Sequence of chain 2.A:
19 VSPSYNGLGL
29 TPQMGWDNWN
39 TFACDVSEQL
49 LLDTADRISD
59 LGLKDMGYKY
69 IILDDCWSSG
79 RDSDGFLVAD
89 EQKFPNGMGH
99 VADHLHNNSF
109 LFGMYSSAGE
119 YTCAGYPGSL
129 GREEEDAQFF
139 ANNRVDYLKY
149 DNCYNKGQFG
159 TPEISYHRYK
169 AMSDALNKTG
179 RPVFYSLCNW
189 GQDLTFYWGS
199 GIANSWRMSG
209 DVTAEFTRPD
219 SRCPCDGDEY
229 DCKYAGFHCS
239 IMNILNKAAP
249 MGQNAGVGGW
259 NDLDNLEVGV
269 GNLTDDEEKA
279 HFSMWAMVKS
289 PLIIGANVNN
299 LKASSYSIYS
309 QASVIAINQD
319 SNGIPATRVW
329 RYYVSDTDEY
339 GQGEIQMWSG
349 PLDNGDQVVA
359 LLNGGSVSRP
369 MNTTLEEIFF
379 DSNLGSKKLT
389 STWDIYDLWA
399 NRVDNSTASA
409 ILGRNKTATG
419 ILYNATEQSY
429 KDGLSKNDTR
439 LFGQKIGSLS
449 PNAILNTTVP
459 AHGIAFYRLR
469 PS

Binding-site contacts:
Ligand atom O7 contacts residue TRP328 of chain 2.A at 4.4 Å.
Ligand atom O7 contacts residue ASN370 of chain 2.A at 4.3 Å.
Ligand atom C2 contacts residue ASN370 of chain 2.A at 2.8 Å.
Ligand atom C5 contacts residue ASN370 of chain 2.A at 3.4 Å.
Ligand atom O7 contacts residue TYR330 of chain 2.A at 4.5 Å.
Ligand atom C8 contacts residue TRP328 of chain 2.A at 2.6 Å (hydrophobic).
Ligand atom C3 contacts residue ASN370 of chain 2.A at 4.0 Å.
Ligand atom N2 contacts residue ASN370 of chain 2.A at 3.4 Å (h-bond).
Ligand atom O5 contacts residue ASN370 of chain 2.A at 2.1 Å (h-bond).
Ligand atom N2 contacts residue ILE343 of chain 2.A at 4.5 Å.
Ligand atom N2 contacts residue TRP328 of chain 2.A at 4.3 Å.
Ligand atom C6 contacts residue ASN370 of chain 2.A at 4.4 Å.
Ligand atom C1 contacts residue ASN370 of chain 2.A at 1.4 Å.
Ligand atom C4 contacts residue ASN370 of chain 2.A at 4.2 Å.
Ligand atom C7 contacts residue ASN370 of chain 2.A at 4.3 Å.
Ligand atom C7 contacts residue TYR330 of chain 2.A at 4.5 Å (hydrophobic).
Ligand atom C7 contacts residue TRP328 of chain 2.A at 3.8 Å (hydrophobic).
Ligand atom C8 contacts residue ILE343 of chain 2.A at 4.1 Å (hydrophobic).
Ligand atom C8 contacts residue TYR330 of chain 2.A at 3.7 Å (hydrophobic).

The protein below binds the small molecule below.
Small molecule (SMILES): CC(=O)N[C@@H]1[C@@H](O)[C@H](O)[C@@H](CO)O[C@H]1O